Binding-site contacts:
Ligand atom CD2 contacts residue TYR123 of chain 1.D at 3.6 Å (hydrophobic).
Ligand atom CB contacts residue TRP167 of chain 1.D at 3.4 Å (hydrophobic).
Ligand atom CD1 contacts residue TYR116 of chain 1.D at 3.6 Å (hydrophobic).
Ligand atom OG contacts residue GLU63 of chain 1.D at 3.0 Å (salt-bridge).
Ligand atom N contacts residue TYR7 of chain 1.D at 2.8 Å (h-bond).
Ligand atom N contacts residue GLU63 of chain 1.D at 2.9 Å (salt-bridge).
Ligand atom CB contacts residue ASP77 of chain 1.D at 3.6 Å.
Ligand atom N contacts residue TYR171 of chain 1.D at 2.7 Å (h-bond).
Ligand atom N contacts residue TYR99 of chain 1.D at 2.9 Å (h-bond).
Ligand atom O contacts residue THR73 of chain 1.D at 3.0 Å (h-bond).
Ligand atom O contacts residue TRP147 of chain 1.D at 2.9 Å (h-bond).
Ligand atom CD1 contacts residue MET45 of chain 1.D at 3.6 Å (hydrophobic).
Ligand atom CG contacts residue GLU63 of chain 1.D at 3.5 Å.
Ligand atom OG contacts residue LYS66 of chain 1.D at 2.8 Å (salt-bridge).
Ligand atom CG2 contacts residue THR73 of chain 1.D at 3.4 Å.
Ligand atom CD2 contacts residue TYR7 of chain 1.D at 3.6 Å (hydrophobic).
Ligand atom CD2 contacts residue LEU156 of chain 1.D at 3.5 Å (hydrophobic).
Ligand atom O contacts residue LYS66 of chain 1.D at 3.0 Å (salt-bridge).
Ligand atom C contacts residue TYR7 of chain 1.D at 3.5 Å (hydrophobic).
Ligand atom CD1 contacts residue LEU81 of chain 1.D at 3.4 Å (hydrophobic).
Ligand atom CD2 contacts residue TYR99 of chain 1.D at 3.2 Å (hydrophobic).
Ligand atom O contacts residue HIS70 of chain 1.D at 3.3 Å.
Ligand atom CD2 contacts residue PHE9 of chain 1.D at 3.6 Å (hydrophobic).
Ligand atom CA contacts residue TYR7 of chain 1.D at 3.3 Å (hydrophobic).
Ligand atom N contacts residue ASP77 of chain 1.D at 2.9 Å (salt-bridge).
Ligand atom CA contacts residue GLU63 of chain 1.D at 3.5 Å.
Ligand atom CA contacts residue TYR171 of chain 1.D at 3.5 Å (hydrophobic).
Ligand atom O contacts residue TYR159 of chain 1.D at 2.6 Å (h-bond).
Ligand atom CG1 contacts residue ARG97 of chain 1.D at 3.5 Å.
Ligand atom NE2 contacts residue VAL76 of chain 1.D at 3.5 Å.
Ligand atom CA contacts residue ASP77 of chain 1.D at 3.5 Å.
Ligand atom CB contacts residue TYR99 of chain 1.D at 3.4 Å (hydrophobic).
Ligand atom C contacts residue LYS146 of chain 1.D at 3.5 Å.
Ligand atom CD1 contacts residue TYR159 of chain 1.D at 3.5 Å (hydrophobic).
Ligand atom CD1 contacts residue ARG97 of chain 1.D at 3.2 Å.
Ligand atom CD2 contacts residue THR143 of chain 1.D at 3.4 Å.
Ligand atom OXT contacts residue LYS146 of chain 1.D at 2.9 Å (salt-bridge).
Ligand atom O contacts residue LYS146 of chain 1.D at 3.4 Å (salt-bridge).
Ligand atom O contacts residue TRP147 of chain 1.D at 3.5 Å.
Ligand atom CD1 contacts residue HIS70 of chain 1.D at 3.4 Å.

Sequence of chain 1.D:
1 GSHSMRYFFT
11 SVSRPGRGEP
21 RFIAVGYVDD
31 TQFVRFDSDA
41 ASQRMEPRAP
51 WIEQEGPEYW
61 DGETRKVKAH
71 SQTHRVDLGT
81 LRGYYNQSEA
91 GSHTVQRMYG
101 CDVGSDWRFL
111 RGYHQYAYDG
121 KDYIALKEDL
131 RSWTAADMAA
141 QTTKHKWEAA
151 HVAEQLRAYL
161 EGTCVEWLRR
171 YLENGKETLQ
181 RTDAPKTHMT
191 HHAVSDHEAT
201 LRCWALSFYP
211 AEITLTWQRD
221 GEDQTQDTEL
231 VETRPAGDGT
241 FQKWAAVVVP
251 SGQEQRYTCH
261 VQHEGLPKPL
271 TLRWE

A small-molecule ligand and the protein it binds are described below.
Small molecule (SMILES): CC[C@H](C)[C@H](NC(=O)[C@H](CC1=c2ccccc2=NC1)NC(=O)[C@H](CCSC)NC(=O)[C@H](CC(C)C)NC(=O)[C@H](CC(C)C)NC(=O)[C@@H](N)CO)C(=O)N[C@H](C(=O)N[C@@H](CCC(N)=O)C(=O)N[C@@H](CC(C)C)C(=O)O)[C@@H](C)O